Sequence of chain 1.C:
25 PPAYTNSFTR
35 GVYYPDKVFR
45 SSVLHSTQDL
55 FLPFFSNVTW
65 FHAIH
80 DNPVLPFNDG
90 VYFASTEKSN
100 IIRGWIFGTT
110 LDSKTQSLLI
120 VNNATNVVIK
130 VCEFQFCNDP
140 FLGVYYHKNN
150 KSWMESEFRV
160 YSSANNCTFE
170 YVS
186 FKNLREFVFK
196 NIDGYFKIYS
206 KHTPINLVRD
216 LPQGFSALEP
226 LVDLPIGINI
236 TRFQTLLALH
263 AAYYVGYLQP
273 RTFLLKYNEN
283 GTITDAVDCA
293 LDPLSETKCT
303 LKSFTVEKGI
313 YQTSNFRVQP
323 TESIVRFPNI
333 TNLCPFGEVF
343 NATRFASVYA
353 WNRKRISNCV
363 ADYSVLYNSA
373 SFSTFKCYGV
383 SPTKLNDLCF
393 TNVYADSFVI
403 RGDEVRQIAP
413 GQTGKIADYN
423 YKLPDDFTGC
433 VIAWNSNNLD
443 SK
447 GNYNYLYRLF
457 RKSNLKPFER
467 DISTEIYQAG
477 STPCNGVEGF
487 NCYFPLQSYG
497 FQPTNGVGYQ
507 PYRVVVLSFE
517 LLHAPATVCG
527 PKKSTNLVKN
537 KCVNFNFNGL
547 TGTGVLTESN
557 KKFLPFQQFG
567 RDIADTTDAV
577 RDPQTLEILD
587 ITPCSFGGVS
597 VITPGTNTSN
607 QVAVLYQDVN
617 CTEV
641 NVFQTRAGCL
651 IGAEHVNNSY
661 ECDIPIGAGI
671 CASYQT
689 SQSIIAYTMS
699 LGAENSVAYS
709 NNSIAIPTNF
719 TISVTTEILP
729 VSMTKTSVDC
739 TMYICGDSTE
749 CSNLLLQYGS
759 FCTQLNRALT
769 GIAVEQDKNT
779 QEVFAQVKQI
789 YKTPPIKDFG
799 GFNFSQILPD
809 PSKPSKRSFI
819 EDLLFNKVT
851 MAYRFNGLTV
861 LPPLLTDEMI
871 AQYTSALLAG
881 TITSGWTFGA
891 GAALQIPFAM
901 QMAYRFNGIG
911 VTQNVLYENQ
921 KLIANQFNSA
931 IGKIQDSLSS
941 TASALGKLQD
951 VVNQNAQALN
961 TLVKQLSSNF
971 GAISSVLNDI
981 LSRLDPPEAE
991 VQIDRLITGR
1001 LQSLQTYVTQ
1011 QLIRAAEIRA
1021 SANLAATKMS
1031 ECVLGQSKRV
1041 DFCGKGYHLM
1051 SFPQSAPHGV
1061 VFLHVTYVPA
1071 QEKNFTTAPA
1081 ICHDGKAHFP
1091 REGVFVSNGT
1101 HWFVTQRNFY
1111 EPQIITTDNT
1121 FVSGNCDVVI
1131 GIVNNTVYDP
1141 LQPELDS

Binding-site contacts:
Ligand atom O4 contacts residue SER371 of chain 1.C at 3.3 Å.
Ligand atom O5 contacts residue ASN343 of chain 1.C at 2.3 Å (h-bond).
Ligand atom C3 contacts residue ASN370 of chain 1.C at 3.7 Å.
Ligand atom C5 contacts residue ASN343 of chain 1.C at 3.6 Å.
Ligand atom N2 contacts residue GLY339 of chain 1.C at 4.3 Å.
Ligand atom C4 contacts residue ASN370 of chain 1.C at 3.5 Å.
Ligand atom O7 contacts residue VAL367 of chain 1.C at 3.8 Å.
Ligand atom C8 contacts residue PHE338 of chain 1.C at 3.8 Å (hydrophobic).
Ligand atom C4 contacts residue ASN343 of chain 1.C at 4.2 Å.
Ligand atom C3 contacts residue VAL367 of chain 1.C at 4.0 Å (hydrophobic).
Ligand atom N2 contacts residue ASN343 of chain 1.C at 3.0 Å (h-bond).
Ligand atom N2 contacts residue LEU368 of chain 1.C at 4.4 Å.
Ligand atom O3 contacts residue ASN370 of chain 1.C at 3.7 Å.
Ligand atom O7 contacts residue ASN343 of chain 1.C at 4.2 Å.
Ligand atom C3 contacts residue ASN343 of chain 1.C at 3.8 Å.
Ligand atom C8 contacts residue LEU368 of chain 1.C at 3.5 Å (hydrophobic).
Ligand atom C7 contacts residue LEU368 of chain 1.C at 4.4 Å (hydrophobic).
Ligand atom C1 contacts residue SER371 of chain 1.C at 4.5 Å.
Ligand atom C4 contacts residue SER371 of chain 1.C at 3.7 Å.
Ligand atom C1 contacts residue ASN343 of chain 1.C at 1.4 Å.
Ligand atom C8 contacts residue GLY339 of chain 1.C at 3.3 Å.
Ligand atom O4 contacts residue ASN370 of chain 1.C at 2.3 Å (h-bond).
Ligand atom C7 contacts residue VAL367 of chain 1.C at 4.2 Å (hydrophobic).
Ligand atom O3 contacts residue VAL367 of chain 1.C at 3.0 Å (h-bond).
Ligand atom C5 contacts residue SER371 of chain 1.C at 3.5 Å.
Ligand atom O7 contacts residue GLY339 of chain 1.C at 4.2 Å.
Ligand atom C7 contacts residue ASN343 of chain 1.C at 3.8 Å.
Ligand atom C2 contacts residue ASN343 of chain 1.C at 2.5 Å.
Ligand atom C7 contacts residue GLY339 of chain 1.C at 3.8 Å.
Ligand atom C5 contacts residue ASN370 of chain 1.C at 4.3 Å.
Ligand atom C6 contacts residue SER371 of chain 1.C at 4.5 Å.
Ligand atom C8 contacts residue ASP364 of chain 1.C at 4.2 Å.
Ligand atom C3 contacts residue SER371 of chain 1.C at 3.6 Å.

A protein and the small-molecule ligand that binds it are described below.
Small molecule (SMILES): CC(=O)N[C@@H]1[C@@H](O)[C@H](O)[C@@H](CO)O[C@H]1O